A protein and the small-molecule ligand that binds it are described below.
Small molecule (SMILES): CC(=O)N[C@@H]1[C@@H](O)[C@H](O)[C@@H](CO)O[C@H]1O

Sequence of chain 1.C:
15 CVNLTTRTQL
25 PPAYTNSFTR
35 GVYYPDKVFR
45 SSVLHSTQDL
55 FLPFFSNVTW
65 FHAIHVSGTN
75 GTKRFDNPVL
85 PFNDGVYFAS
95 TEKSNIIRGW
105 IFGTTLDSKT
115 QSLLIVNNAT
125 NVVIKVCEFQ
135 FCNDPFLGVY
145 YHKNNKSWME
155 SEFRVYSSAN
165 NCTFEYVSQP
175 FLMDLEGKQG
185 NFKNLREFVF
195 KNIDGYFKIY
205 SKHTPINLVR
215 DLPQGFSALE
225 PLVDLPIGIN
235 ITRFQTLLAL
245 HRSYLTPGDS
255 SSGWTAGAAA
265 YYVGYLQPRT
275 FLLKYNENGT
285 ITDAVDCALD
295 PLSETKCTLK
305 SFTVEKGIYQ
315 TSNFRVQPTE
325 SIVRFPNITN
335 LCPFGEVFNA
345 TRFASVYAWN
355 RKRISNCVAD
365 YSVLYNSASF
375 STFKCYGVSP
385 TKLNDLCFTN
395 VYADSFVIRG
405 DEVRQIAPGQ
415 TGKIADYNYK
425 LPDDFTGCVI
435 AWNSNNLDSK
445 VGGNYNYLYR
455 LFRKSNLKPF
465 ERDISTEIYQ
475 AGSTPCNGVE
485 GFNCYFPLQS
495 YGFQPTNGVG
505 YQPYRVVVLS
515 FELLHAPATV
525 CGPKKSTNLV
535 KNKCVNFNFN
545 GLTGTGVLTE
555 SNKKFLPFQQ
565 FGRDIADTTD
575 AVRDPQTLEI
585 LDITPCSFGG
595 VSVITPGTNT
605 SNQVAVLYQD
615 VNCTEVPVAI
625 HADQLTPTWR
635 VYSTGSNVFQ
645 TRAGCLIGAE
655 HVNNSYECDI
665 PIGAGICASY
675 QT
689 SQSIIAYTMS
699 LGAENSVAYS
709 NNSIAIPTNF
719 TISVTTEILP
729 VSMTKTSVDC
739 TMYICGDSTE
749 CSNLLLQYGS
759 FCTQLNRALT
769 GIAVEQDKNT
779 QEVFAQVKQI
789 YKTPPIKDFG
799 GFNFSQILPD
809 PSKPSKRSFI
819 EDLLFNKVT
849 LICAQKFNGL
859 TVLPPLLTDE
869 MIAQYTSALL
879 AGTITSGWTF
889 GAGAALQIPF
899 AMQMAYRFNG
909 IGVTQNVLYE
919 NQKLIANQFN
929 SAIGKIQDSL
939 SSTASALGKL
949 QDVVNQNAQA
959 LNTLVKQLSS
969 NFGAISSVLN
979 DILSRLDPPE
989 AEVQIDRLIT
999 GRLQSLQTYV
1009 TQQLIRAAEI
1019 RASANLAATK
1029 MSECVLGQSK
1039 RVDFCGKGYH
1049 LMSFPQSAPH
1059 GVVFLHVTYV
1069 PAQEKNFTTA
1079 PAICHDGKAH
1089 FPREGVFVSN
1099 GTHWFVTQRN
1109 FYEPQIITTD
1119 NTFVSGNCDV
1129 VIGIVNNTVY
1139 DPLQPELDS

Binding-site contacts:
Ligand atom C7 contacts residue ASN282 of chain 1.C at 3.1 Å.
Ligand atom C8 contacts residue ASN282 of chain 1.C at 3.2 Å.
Ligand atom N2 contacts residue ASN282 of chain 1.C at 2.8 Å (h-bond).
Ligand atom C2 contacts residue ASN282 of chain 1.C at 3.6 Å.
Ligand atom O3 contacts residue GLU281 of chain 1.C at 3.9 Å.
Ligand atom O4 contacts residue ASN282 of chain 1.C at 4.3 Å.
Ligand atom O3 contacts residue ASN282 of chain 1.C at 2.5 Å (h-bond).
Ligand atom C3 contacts residue ASN282 of chain 1.C at 3.4 Å.
Ligand atom C4 contacts residue ASN282 of chain 1.C at 4.5 Å.
Ligand atom O7 contacts residue ASN282 of chain 1.C at 3.9 Å.